Binding-site contacts:
Ligand atom N1 contacts residue VAL202 of chain 1.R at 3.7 Å.
Ligand atom C6 contacts residue VAL202 of chain 1.R at 4.2 Å (hydrophobic).
Ligand atom N6 contacts residue GLY419 of chain 1.R at 3.5 Å (h-bond).
Ligand atom C2' contacts residue PRO413 of chain 1.R at 3.8 Å (hydrophobic).
Ligand atom N9 contacts residue PRO413 of chain 1.R at 4.3 Å.
Ligand atom N1 contacts residue PHE420 of chain 1.R at 4.2 Å.
Ligand atom C1' contacts residue PRO413 of chain 1.R at 3.9 Å (hydrophobic).
Ligand atom C3' contacts residue HIS412 of chain 1.R at 4.0 Å.
Ligand atom C4 contacts residue PRO413 of chain 1.R at 4.0 Å (hydrophobic).
Ligand atom N6 contacts residue PRO415 of chain 1.R at 4.2 Å.
Ligand atom C6 contacts residue PRO203 of chain 1.R at 4.3 Å (hydrophobic).
Ligand atom C5 contacts residue PRO203 of chain 1.R at 3.9 Å (hydrophobic).
Ligand atom N1 contacts residue GLY421 of chain 1.R at 3.1 Å (h-bond).
Ligand atom N6 contacts residue SER414 of chain 1.R at 3.7 Å.
Ligand atom C8 contacts residue HIS412 of chain 1.R at 3.4 Å.
Ligand atom N6 contacts residue PHE420 of chain 1.R at 3.7 Å.
Ligand atom C6 contacts residue GLY421 of chain 1.R at 3.6 Å.
Ligand atom C8 contacts residue SER414 of chain 1.R at 4.3 Å.
Ligand atom N7 contacts residue SER414 of chain 1.R at 3.6 Å.
Ligand atom C5 contacts residue SER414 of chain 1.R at 3.9 Å.
Ligand atom C4 contacts residue PRO203 of chain 1.R at 4.2 Å (hydrophobic).
Ligand atom O3' contacts residue PRO413 of chain 1.R at 4.2 Å.
Ligand atom N6 contacts residue GLY421 of chain 1.R at 3.3 Å (h-bond).
Ligand atom N7 contacts residue ASN391 of chain 1.R at 3.9 Å.
Ligand atom N9 contacts residue HIS412 of chain 1.R at 4.3 Å.
Ligand atom C6 contacts residue PRO413 of chain 1.R at 3.8 Å (hydrophobic).
Ligand atom C2' contacts residue HIS412 of chain 1.R at 3.1 Å.
Ligand atom C2 contacts residue PRO413 of chain 1.R at 3.5 Å (hydrophobic).
Ligand atom C8 contacts residue PRO203 of chain 1.R at 4.2 Å (hydrophobic).
Ligand atom C5 contacts residue PRO413 of chain 1.R at 4.0 Å (hydrophobic).
Ligand atom C1' contacts residue HIS412 of chain 1.R at 4.3 Å.
Ligand atom N9 contacts residue PRO203 of chain 1.R at 4.4 Å.
Ligand atom C6 contacts residue SER414 of chain 1.R at 4.0 Å.
Ligand atom N7 contacts residue HIS412 of chain 1.R at 4.1 Å.
Ligand atom C2 contacts residue VAL202 of chain 1.R at 4.2 Å (hydrophobic).
Ligand atom N3 contacts residue PRO413 of chain 1.R at 3.8 Å.
Ligand atom C2 contacts residue GLY421 of chain 1.R at 3.4 Å.
Ligand atom N7 contacts residue PRO203 of chain 1.R at 4.0 Å.
Ligand atom C2 contacts residue ILE404 of chain 1.R at 4.4 Å (hydrophobic).
Ligand atom N1 contacts residue PRO413 of chain 1.R at 3.5 Å (h-bond).

The small molecule below binds the protein below.
Small molecule (SMILES): Nc1ncnc2c1ncn2[C@H]1C[C@H](O)[C@@H](COP(=O)(O)O)O1

Sequence of chain 1.R:
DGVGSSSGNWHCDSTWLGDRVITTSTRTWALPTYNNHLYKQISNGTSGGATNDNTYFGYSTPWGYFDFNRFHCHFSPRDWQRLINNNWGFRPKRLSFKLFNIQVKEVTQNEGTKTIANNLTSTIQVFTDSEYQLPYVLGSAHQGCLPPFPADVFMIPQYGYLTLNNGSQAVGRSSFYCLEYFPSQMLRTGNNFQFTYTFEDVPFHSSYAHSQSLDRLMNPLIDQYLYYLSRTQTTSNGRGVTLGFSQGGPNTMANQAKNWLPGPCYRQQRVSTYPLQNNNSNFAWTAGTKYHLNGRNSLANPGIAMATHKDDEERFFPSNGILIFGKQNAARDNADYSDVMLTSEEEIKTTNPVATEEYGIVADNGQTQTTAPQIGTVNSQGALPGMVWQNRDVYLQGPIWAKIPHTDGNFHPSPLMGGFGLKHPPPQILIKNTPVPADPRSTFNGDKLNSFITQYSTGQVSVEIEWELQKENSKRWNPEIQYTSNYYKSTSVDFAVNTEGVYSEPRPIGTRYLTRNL